Sequence of chain 1.C:
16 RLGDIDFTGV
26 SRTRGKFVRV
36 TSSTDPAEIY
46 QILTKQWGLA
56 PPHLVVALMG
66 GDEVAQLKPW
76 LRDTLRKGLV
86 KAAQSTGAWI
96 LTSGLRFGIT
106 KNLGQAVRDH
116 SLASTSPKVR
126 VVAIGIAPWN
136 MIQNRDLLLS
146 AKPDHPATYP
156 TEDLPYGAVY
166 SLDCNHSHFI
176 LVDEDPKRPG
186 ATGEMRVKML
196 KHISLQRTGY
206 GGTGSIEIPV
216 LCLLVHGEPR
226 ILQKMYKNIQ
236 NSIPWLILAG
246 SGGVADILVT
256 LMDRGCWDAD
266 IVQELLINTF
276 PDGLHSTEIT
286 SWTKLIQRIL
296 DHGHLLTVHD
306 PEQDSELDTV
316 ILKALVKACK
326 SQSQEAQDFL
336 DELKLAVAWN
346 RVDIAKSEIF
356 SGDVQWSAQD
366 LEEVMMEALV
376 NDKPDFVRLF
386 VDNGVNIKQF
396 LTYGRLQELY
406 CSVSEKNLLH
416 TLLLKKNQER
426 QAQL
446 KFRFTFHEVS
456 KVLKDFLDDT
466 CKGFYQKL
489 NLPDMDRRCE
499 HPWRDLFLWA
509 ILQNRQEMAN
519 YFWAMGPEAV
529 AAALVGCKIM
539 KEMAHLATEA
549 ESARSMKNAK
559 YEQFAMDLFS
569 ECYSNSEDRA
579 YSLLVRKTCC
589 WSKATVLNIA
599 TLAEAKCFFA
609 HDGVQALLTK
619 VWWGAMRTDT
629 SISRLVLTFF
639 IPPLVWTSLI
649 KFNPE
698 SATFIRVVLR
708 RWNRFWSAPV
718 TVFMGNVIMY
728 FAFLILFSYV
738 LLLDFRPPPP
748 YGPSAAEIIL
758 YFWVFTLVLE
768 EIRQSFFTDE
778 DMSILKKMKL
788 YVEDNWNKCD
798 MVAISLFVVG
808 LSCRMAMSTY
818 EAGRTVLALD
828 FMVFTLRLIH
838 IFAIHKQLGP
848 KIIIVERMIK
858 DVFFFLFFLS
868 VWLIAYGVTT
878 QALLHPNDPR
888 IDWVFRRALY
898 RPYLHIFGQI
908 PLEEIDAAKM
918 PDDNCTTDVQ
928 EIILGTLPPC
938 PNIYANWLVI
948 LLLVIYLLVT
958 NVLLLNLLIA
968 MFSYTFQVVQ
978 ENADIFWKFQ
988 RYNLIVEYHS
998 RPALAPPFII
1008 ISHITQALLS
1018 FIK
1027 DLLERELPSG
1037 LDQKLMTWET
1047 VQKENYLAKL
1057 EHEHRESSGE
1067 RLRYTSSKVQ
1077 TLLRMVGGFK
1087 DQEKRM

Binding-site contacts:
Ligand atom C7 contacts residue TRP869 of chain 1.C at 4.0 Å (hydrophobic).
Ligand atom C6 contacts residue PHE865 of chain 1.C at 3.5 Å (hydrophobic).
Ligand atom N contacts residue GLU853 of chain 1.D at 2.7 Å (salt-bridge).
Ligand atom C contacts residue ASN792 of chain 1.D at 3.9 Å.
Ligand atom C8 contacts residue TRP869 of chain 1.C at 3.7 Å (hydrophobic).
Ligand atom C7 contacts residue ILE836 of chain 1.D at 3.8 Å (hydrophobic).
Ligand atom C2 contacts residue TRP793 of chain 1.D at 4.1 Å (hydrophobic).
Ligand atom O1 contacts residue PHE865 of chain 1.C at 4.2 Å.
Ligand atom C13 contacts residue TRP793 of chain 1.D at 3.4 Å (hydrophobic).
Ligand atom C1 contacts residue GLU853 of chain 1.D at 3.4 Å.
Ligand atom O1 contacts residue ILE836 of chain 1.D at 3.6 Å.
Ligand atom C8 contacts residue ILE836 of chain 1.D at 4.1 Å (hydrophobic).
Ligand atom C14 contacts residue TRP793 of chain 1.D at 3.8 Å (hydrophobic).
Ligand atom C10 contacts residue ASN792 of chain 1.D at 3.9 Å.
Ligand atom C5 contacts residue ILE836 of chain 1.D at 3.9 Å (hydrophobic).
Ligand atom O contacts residue GLU853 of chain 1.D at 3.7 Å.
Ligand atom N1 contacts residue TRP793 of chain 1.D at 3.3 Å.
Ligand atom C contacts residue TRP793 of chain 1.D at 3.6 Å (hydrophobic).
Ligand atom C15 contacts residue LEU833 of chain 1.D at 3.8 Å (hydrophobic).
Ligand atom C3 contacts residue VAL852 of chain 1.D at 3.8 Å (hydrophobic).
Ligand atom C4 contacts residue PHE865 of chain 1.C at 4.0 Å (hydrophobic).
Ligand atom C3 contacts residue ILE849 of chain 1.D at 3.6 Å (hydrophobic).
Ligand atom C1 contacts residue ILE849 of chain 1.D at 3.7 Å (hydrophobic).
Ligand atom C2 contacts residue ILE849 of chain 1.D at 3.9 Å (hydrophobic).
Ligand atom C6 contacts residue TRP869 of chain 1.C at 3.5 Å (hydrophobic).
Ligand atom C5 contacts residue TRP869 of chain 1.C at 3.9 Å (hydrophobic).
Ligand atom O2 contacts residue TRP869 of chain 1.C at 3.1 Å (h-bond).
Ligand atom C9 contacts residue TRP793 of chain 1.D at 4.0 Å (hydrophobic).
Ligand atom C14 contacts residue CYS796 of chain 1.D at 3.8 Å (hydrophobic).
Ligand atom C4 contacts residue VAL852 of chain 1.D at 3.5 Å (hydrophobic).
Ligand atom C6 contacts residue LEU961 of chain 1.C at 4.0 Å (hydrophobic).
Ligand atom O2 contacts residue ILE836 of chain 1.D at 3.4 Å.
Ligand atom C10 contacts residue TRP793 of chain 1.D at 3.4 Å (hydrophobic).
Ligand atom O contacts residue TRP793 of chain 1.D at 4.0 Å.
Ligand atom C1 contacts residue TRP793 of chain 1.D at 3.8 Å (hydrophobic).
Ligand atom N contacts residue TRP793 of chain 1.D at 3.7 Å.
Ligand atom O contacts residue ASN792 of chain 1.D at 3.2 Å.
Ligand atom O1 contacts residue TRP869 of chain 1.C at 2.8 Å (h-bond).
Ligand atom N1 contacts residue GLU853 of chain 1.D at 3.5 Å (salt-bridge).
Ligand atom C contacts residue GLU853 of chain 1.D at 3.6 Å.

The small molecule below binds the protein below.
Small molecule (SMILES): COc1ccc(/C=N/NC(=O)Cc2cccc3ccccc23)cc1OC

Sequence of chain 1.D:
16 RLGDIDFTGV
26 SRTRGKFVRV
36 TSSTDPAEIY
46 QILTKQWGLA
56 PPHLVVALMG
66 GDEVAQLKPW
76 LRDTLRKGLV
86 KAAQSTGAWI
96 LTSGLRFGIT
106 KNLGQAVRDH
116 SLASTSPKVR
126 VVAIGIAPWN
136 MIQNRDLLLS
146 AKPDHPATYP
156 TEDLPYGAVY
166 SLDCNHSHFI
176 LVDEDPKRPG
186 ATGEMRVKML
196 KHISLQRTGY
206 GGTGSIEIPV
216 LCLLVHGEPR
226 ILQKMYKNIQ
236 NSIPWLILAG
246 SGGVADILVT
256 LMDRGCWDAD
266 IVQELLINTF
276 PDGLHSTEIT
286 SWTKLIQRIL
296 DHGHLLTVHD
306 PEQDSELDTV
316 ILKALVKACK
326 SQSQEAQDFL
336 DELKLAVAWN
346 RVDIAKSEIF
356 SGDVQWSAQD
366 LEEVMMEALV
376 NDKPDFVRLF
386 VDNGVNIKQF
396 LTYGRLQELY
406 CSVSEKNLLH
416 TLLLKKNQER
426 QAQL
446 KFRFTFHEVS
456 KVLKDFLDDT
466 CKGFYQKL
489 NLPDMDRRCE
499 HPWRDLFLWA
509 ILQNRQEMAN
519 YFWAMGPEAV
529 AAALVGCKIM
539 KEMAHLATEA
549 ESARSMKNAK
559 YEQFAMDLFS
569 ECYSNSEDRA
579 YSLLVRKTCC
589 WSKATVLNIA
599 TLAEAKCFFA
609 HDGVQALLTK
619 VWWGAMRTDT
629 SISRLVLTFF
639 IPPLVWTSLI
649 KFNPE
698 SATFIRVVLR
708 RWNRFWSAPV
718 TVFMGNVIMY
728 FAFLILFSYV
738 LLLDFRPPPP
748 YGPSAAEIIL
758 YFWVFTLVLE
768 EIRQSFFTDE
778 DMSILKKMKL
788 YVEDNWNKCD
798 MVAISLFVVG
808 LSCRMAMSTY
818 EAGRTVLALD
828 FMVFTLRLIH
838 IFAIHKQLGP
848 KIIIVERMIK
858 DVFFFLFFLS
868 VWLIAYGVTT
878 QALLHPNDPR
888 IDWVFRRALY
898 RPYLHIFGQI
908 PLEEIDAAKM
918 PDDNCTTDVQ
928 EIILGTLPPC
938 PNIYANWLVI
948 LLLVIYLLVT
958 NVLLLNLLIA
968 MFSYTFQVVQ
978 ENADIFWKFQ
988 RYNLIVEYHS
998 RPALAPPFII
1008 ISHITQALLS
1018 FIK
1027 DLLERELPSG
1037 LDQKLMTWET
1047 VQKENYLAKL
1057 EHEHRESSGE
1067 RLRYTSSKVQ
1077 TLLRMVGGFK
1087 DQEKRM